Sequence of chain 1.B:
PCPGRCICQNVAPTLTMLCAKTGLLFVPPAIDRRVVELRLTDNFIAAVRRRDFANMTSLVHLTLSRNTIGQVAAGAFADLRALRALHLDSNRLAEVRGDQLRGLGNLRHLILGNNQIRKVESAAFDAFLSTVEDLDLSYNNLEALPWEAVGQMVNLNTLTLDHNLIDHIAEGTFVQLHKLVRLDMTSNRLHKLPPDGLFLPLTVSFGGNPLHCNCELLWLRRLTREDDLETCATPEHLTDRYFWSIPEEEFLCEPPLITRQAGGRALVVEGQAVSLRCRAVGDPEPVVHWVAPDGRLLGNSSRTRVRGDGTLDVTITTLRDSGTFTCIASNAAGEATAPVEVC

This protein binds this small molecule.
Small molecule (SMILES): CC(=O)N[C@H]1[C@H](O[C@H]2[C@H](O)[C@@H](NC(C)=O)CO[C@@H]2CO)O[C@H](CO)[C@@H](O)[C@@H]1O

Binding-site contacts:
Ligand atom O7 contacts residue ARG319 of chain 1.B at 4.2 Å.
Ligand atom C2 contacts residue VAL318 of chain 1.B at 3.6 Å (hydrophobic).
Ligand atom C4 contacts residue ASN312 of chain 1.B at 4.2 Å.
Ligand atom C5 contacts residue ASN312 of chain 1.B at 3.7 Å.
Ligand atom N2 contacts residue ASN312 of chain 1.B at 2.9 Å (h-bond).
Ligand atom C3 contacts residue VAL318 of chain 1.B at 3.6 Å (hydrophobic).
Ligand atom C2 contacts residue ASN312 of chain 1.B at 2.4 Å.
Ligand atom O4 contacts residue GLY320 of chain 1.B at 4.4 Å.
Ligand atom C8 contacts residue ASN312 of chain 1.B at 4.4 Å.
Ligand atom C5 contacts residue VAL318 of chain 1.B at 3.8 Å (hydrophobic).
Ligand atom C7 contacts residue ASN312 of chain 1.B at 3.1 Å.
Ligand atom C8 contacts residue VAL318 of chain 1.B at 3.7 Å (hydrophobic).
Ligand atom O5 contacts residue VAL318 of chain 1.B at 3.9 Å.
Ligand atom C4 contacts residue VAL318 of chain 1.B at 4.2 Å (hydrophobic).
Ligand atom O7 contacts residue ASN312 of chain 1.B at 2.8 Å (h-bond).
Ligand atom C3 contacts residue ASN312 of chain 1.B at 3.7 Å.
Ligand atom N2 contacts residue VAL318 of chain 1.B at 3.5 Å (h-bond).
Ligand atom C7 contacts residue VAL318 of chain 1.B at 3.9 Å (hydrophobic).
Ligand atom C1 contacts residue VAL318 of chain 1.B at 3.2 Å (hydrophobic).
Ligand atom C1 contacts residue ASN312 of chain 1.B at 1.4 Å.
Ligand atom O5 contacts residue ASN312 of chain 1.B at 2.4 Å (h-bond).
Ligand atom O4 contacts residue VAL318 of chain 1.B at 4.5 Å.